Sequence of chain 1.A:
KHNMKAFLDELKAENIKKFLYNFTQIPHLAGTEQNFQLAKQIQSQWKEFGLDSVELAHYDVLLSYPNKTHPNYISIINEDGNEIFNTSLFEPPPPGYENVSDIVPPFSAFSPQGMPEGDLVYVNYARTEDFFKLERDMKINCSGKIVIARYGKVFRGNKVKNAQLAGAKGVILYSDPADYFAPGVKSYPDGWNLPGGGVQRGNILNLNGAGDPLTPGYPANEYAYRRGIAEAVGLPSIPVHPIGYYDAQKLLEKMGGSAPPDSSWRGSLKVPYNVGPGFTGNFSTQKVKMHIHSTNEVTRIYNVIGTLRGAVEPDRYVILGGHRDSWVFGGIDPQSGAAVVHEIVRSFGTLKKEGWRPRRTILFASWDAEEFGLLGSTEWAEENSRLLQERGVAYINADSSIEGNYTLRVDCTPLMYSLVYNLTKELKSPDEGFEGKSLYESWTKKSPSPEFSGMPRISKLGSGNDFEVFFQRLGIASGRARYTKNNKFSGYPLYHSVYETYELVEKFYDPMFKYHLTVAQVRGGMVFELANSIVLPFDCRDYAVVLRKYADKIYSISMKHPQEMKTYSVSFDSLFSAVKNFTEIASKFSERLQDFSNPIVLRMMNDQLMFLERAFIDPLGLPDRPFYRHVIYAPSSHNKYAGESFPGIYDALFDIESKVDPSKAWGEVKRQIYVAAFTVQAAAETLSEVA

Binding-site contacts:
Ligand atom N2 contacts residue GLN747 of chain 2.A at 3.6 Å (h-bond).
Ligand atom O3 contacts residue GLU283 of chain 1.A at 3.9 Å.
Ligand atom C3 contacts residue ARG361 of chain 1.A at 3.9 Å.
Ligand atom C5 contacts residue GLU283 of chain 1.A at 3.2 Å.
Ligand atom N2 contacts residue ASN645 of chain 2.A at 3.0 Å (h-bond).
Ligand atom C1 contacts residue GLN747 of chain 2.A at 3.8 Å.
Ligand atom O5 contacts residue HIS119 of chain 1.A at 3.7 Å.
Ligand atom O7 contacts residue GLN747 of chain 2.A at 3.3 Å (h-bond).
Ligand atom C3 contacts residue SER641 of chain 2.A at 4.0 Å.
Ligand atom C3 contacts residue GLU283 of chain 1.A at 3.2 Å.
Ligand atom C1 contacts residue ASN645 of chain 2.A at 1.4 Å.
Ligand atom C6 contacts residue GLU283 of chain 1.A at 3.8 Å.
Ligand atom N2 contacts residue SER641 of chain 2.A at 2.9 Å (h-bond).
Ligand atom C4 contacts residue ARG361 of chain 1.A at 3.6 Å.
Ligand atom C8 contacts residue ALA642 of chain 2.A at 3.8 Å (hydrophobic).
Ligand atom O3 contacts residue GLU283 of chain 1.A at 3.8 Å.
Ligand atom C4 contacts residue GLU283 of chain 1.A at 3.2 Å.
Ligand atom O4 contacts residue GLU283 of chain 1.A at 2.8 Å (salt-bridge).
Ligand atom C2 contacts residue GLN747 of chain 2.A at 3.7 Å.
Ligand atom C7 contacts residue GLN747 of chain 2.A at 3.4 Å.
Ligand atom C3 contacts residue ARG361 of chain 1.A at 3.9 Å.
Ligand atom C6 contacts residue HIS119 of chain 1.A at 3.9 Å.
Ligand atom O5 contacts residue ASN645 of chain 2.A at 2.3 Å (h-bond).
Ligand atom C7 contacts residue SER641 of chain 2.A at 3.8 Å.
Ligand atom O2 contacts residue GLU283 of chain 1.A at 3.6 Å.
Ligand atom C2 contacts residue ARG361 of chain 1.A at 3.8 Å.
Ligand atom C2 contacts residue SER641 of chain 2.A at 3.6 Å.
Ligand atom C1 contacts residue SER641 of chain 2.A at 3.7 Å.
Ligand atom C3 contacts residue ASN645 of chain 2.A at 3.8 Å.
Ligand atom C8 contacts residue TYR284 of chain 1.A at 3.7 Å (hydrophobic).
Ligand atom O3 contacts residue ARG361 of chain 1.A at 3.1 Å (salt-bridge).
Ligand atom C2 contacts residue ASN645 of chain 2.A at 2.5 Å.
Ligand atom C8 contacts residue SER641 of chain 2.A at 3.8 Å.
Ligand atom C1 contacts residue ARG361 of chain 1.A at 4.1 Å.
Ligand atom C5 contacts residue ASN645 of chain 2.A at 3.6 Å.
Ligand atom O4 contacts residue ARG361 of chain 1.A at 4.1 Å.
Ligand atom O2 contacts residue ARG361 of chain 1.A at 3.4 Å (salt-bridge).
Ligand atom C7 contacts residue ASN645 of chain 2.A at 3.8 Å.
Ligand atom O2 contacts residue HIS119 of chain 1.A at 3.3 Å (h-bond).
Ligand atom C8 contacts residue SER638 of chain 2.A at 3.5 Å.

This small molecule binds to this protein.
Small molecule (SMILES): CC(=O)N[C@H]1[C@H](O[C@H]2[C@H](O)[C@@H](NC(C)=O)CO[C@@H]2CO)O[C@H](CO)[C@@H](O[C@@H]2O[C@H](CO)[C@@H](O)[C@H](O[C@H]3O[C@H](CO)[C@@H](O)[C@H](O)[C@@H]3O)[C@@H]2O)[C@@H]1O

Sequence of chain 2.A:
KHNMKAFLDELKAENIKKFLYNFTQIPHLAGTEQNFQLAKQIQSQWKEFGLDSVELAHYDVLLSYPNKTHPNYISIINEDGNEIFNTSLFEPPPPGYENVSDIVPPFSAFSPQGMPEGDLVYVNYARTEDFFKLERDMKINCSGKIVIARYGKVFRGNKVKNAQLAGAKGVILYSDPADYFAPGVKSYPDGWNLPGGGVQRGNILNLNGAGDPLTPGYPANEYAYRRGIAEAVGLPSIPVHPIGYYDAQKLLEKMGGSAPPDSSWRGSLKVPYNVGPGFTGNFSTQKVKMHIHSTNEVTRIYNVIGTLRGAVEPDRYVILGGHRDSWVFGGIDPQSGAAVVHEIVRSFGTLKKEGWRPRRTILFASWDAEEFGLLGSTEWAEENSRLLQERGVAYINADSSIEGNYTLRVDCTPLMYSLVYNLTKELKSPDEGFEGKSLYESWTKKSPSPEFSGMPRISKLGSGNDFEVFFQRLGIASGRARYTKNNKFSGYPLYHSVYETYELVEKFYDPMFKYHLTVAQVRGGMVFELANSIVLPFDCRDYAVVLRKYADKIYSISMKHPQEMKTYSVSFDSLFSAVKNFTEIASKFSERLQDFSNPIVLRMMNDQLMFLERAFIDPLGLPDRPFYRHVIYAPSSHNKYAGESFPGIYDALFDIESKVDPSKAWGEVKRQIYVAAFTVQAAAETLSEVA